This protein binds this small molecule.
Small molecule (SMILES): O=C(O)[C@@H]1O[C@H](O[C@H]2[C@@H](OS(=O)(=O)O)O[C@@H](O)[C@H](NS(=O)(=O)O)[C@H]2O)[C@@H](OS(=O)(=O)O)[C@H](O)[C@@H]1O

Sequence of chain 2.H:
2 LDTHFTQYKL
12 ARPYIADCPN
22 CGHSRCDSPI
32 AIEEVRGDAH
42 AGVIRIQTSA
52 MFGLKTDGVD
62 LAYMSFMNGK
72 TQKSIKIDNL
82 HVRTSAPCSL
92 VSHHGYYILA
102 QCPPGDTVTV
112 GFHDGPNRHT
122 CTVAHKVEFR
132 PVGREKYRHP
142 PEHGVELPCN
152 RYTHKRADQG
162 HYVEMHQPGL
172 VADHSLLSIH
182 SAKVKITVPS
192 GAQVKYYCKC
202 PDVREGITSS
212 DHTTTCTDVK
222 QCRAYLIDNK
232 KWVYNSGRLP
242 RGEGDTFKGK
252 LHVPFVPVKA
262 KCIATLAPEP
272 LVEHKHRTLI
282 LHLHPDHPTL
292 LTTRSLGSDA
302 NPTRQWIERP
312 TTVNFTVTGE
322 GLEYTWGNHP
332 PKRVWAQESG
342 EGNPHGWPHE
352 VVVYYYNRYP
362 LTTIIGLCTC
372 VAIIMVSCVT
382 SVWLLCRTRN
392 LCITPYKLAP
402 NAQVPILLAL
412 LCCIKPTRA

Binding-site contacts:
Ligand atom SAG contacts residue THR4 of chain 2.H at 3.9 Å.
Ligand atom OBI contacts residue LYS156 of chain 2.H at 4.0 Å.
Ligand atom C4 contacts residue LYS156 of chain 2.H at 4.0 Å.
Ligand atom O4 contacts residue SER93 of chain 2.H at 3.0 Å (h-bond).
Ligand atom C3 contacts residue ARG157 of chain 2.H at 3.7 Å.
Ligand atom OAH contacts residue THR4 of chain 2.H at 3.7 Å.
Ligand atom O3 contacts residue LYS156 of chain 2.H at 3.0 Å.
Ligand atom SAG contacts residue ARG157 of chain 2.H at 3.6 Å (salt-bridge).
Ligand atom O5 contacts residue ARG157 of chain 2.H at 3.8 Å.
Ligand atom O6B contacts residue LYS156 of chain 2.H at 3.3 Å.
Ligand atom O5 contacts residue LYS156 of chain 2.H at 3.4 Å.
Ligand atom O6B contacts residue HIS155 of chain 2.H at 3.3 Å (h-bond).
Ligand atom O5 contacts residue HIS155 of chain 2.H at 3.6 Å.
Ligand atom O3 contacts residue ALA158 of chain 2.H at 3.0 Å (h-bond).
Ligand atom C6 contacts residue LEU62 of chain 2.H at 3.5 Å (hydrophobic).
Ligand atom O4 contacts residue HIS155 of chain 2.H at 3.5 Å (h-bond).
Ligand atom C6 contacts residue HIS155 of chain 2.H at 3.4 Å.
Ligand atom O6B contacts residue LEU62 of chain 2.H at 4.0 Å.
Ligand atom O3 contacts residue ARG157 of chain 2.H at 3.3 Å (salt-bridge).
Ligand atom C6 contacts residue HIS94 of chain 2.H at 3.9 Å.
Ligand atom OAF contacts residue THR4 of chain 2.H at 2.9 Å (h-bond).
Ligand atom O6A contacts residue SER93 of chain 2.H at 3.2 Å.
Ligand atom O6A contacts residue HIS94 of chain 2.H at 3.2 Å (h-bond).
Ligand atom OAH contacts residue LEU2 of chain 2.H at 2.8 Å (h-bond).
Ligand atom O6B contacts residue ARG157 of chain 2.H at 3.3 Å (salt-bridge).
Ligand atom O6A contacts residue LEU62 of chain 2.H at 3.4 Å.
Ligand atom C5 contacts residue LEU62 of chain 2.H at 3.8 Å (hydrophobic).
Ligand atom O4 contacts residue LYS156 of chain 2.H at 3.5 Å.
Ligand atom C2 contacts residue ALA158 of chain 2.H at 3.7 Å (hydrophobic).
Ligand atom O6A contacts residue HIS155 of chain 2.H at 3.8 Å.
Ligand atom OAH contacts residue ASP3 of chain 2.H at 4.0 Å.
Ligand atom O5B contacts residue LYS156 of chain 2.H at 3.3 Å.
Ligand atom C3 contacts residue ALA158 of chain 2.H at 4.0 Å (hydrophobic).
Ligand atom OAF contacts residue ARG157 of chain 2.H at 2.8 Å (salt-bridge).
Ligand atom OAH contacts residue ARG157 of chain 2.H at 3.1 Å (salt-bridge).
Ligand atom C6 contacts residue SER93 of chain 2.H at 4.0 Å.
Ligand atom C5 contacts residue HIS155 of chain 2.H at 4.0 Å.
Ligand atom OAF contacts residue ALA158 of chain 2.H at 3.3 Å.
Ligand atom O6B contacts residue HIS94 of chain 2.H at 4.0 Å.
Ligand atom C3 contacts residue LYS156 of chain 2.H at 4.0 Å.